Binding-site contacts:
Ligand atom C2' contacts residue PRO408 of chain 1.MA at 4.3 Å (hydrophobic).
Ligand atom C2' contacts residue HIS407 of chain 1.MA at 4.0 Å.
Ligand atom N7 contacts residue HIS407 of chain 1.MA at 3.8 Å.
Ligand atom N1 contacts residue GLY416 of chain 1.MA at 3.1 Å (h-bond).
Ligand atom C6 contacts residue PRO204 of chain 1.MA at 4.3 Å (hydrophobic).
Ligand atom C8 contacts residue HIS407 of chain 1.MA at 3.4 Å.
Ligand atom N7 contacts residue SER409 of chain 1.MA at 3.2 Å (h-bond).
Ligand atom C1' contacts residue PRO408 of chain 1.MA at 3.9 Å (hydrophobic).
Ligand atom N6 contacts residue GLY414 of chain 1.MA at 4.4 Å.
Ligand atom C2 contacts residue PRO408 of chain 1.MA at 4.0 Å (hydrophobic).
Ligand atom N3 contacts residue PRO408 of chain 1.MA at 3.6 Å.
Ligand atom N6 contacts residue PRO408 of chain 1.MA at 4.0 Å.
Ligand atom C5 contacts residue PRO204 of chain 1.MA at 4.1 Å (hydrophobic).
Ligand atom N9 contacts residue HIS407 of chain 1.MA at 4.4 Å.
Ligand atom C8 contacts residue PRO408 of chain 1.MA at 4.4 Å (hydrophobic).
Ligand atom N7 contacts residue PRO204 of chain 1.MA at 4.1 Å.
Ligand atom N6 contacts residue PHE415 of chain 1.MA at 4.4 Å.
Ligand atom O2P contacts residue HIS407 of chain 1.MA at 4.1 Å.
Ligand atom C5 contacts residue PRO408 of chain 1.MA at 4.2 Å (hydrophobic).
Ligand atom C5 contacts residue SER409 of chain 1.MA at 3.7 Å.
Ligand atom C2 contacts residue ILE399 of chain 1.MA at 4.3 Å (hydrophobic).
Ligand atom O2P contacts residue ASP403 of chain 1.NA at 3.9 Å.
Ligand atom C8 contacts residue SER409 of chain 1.MA at 4.2 Å.
Ligand atom C6 contacts residue PRO408 of chain 1.MA at 3.8 Å (hydrophobic).
Ligand atom C6 contacts residue GLY416 of chain 1.MA at 4.2 Å.
Ligand atom N6 contacts residue SER409 of chain 1.MA at 3.3 Å (h-bond).
Ligand atom O1P contacts residue HIS405 of chain 1.NA at 3.9 Å.
Ligand atom N9 contacts residue PRO408 of chain 1.MA at 3.8 Å.
Ligand atom N1 contacts residue PRO408 of chain 1.MA at 3.8 Å.
Ligand atom O2P contacts residue GLY404 of chain 1.NA at 4.2 Å.
Ligand atom C2 contacts residue GLY416 of chain 1.MA at 3.6 Å.
Ligand atom C6 contacts residue SER409 of chain 1.MA at 3.8 Å.
Ligand atom C4 contacts residue PRO408 of chain 1.MA at 3.9 Å (hydrophobic).
Ligand atom N6 contacts residue PRO204 of chain 1.MA at 4.4 Å.
Ligand atom N6 contacts residue GLY416 of chain 1.MA at 3.7 Å.

Sequence of chain 1.NA:
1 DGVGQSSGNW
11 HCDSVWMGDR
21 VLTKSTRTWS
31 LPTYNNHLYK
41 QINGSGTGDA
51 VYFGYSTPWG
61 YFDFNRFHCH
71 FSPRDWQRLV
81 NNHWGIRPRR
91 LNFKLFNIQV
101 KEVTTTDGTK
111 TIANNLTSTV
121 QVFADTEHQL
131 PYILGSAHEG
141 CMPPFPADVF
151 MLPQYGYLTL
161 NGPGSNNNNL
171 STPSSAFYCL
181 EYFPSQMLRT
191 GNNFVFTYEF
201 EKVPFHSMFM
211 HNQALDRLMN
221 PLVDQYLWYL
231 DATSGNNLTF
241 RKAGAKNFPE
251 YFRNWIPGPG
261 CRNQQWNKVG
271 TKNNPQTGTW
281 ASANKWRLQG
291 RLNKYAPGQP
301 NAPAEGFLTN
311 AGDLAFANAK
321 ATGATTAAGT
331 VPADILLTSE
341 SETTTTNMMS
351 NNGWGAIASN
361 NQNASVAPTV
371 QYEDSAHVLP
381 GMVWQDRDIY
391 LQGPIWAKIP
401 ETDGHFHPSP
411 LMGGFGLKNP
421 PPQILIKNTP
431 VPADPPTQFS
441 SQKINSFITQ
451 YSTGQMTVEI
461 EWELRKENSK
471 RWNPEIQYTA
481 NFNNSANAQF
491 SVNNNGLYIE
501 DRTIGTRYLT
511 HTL

Sequence of chain 1.MA:
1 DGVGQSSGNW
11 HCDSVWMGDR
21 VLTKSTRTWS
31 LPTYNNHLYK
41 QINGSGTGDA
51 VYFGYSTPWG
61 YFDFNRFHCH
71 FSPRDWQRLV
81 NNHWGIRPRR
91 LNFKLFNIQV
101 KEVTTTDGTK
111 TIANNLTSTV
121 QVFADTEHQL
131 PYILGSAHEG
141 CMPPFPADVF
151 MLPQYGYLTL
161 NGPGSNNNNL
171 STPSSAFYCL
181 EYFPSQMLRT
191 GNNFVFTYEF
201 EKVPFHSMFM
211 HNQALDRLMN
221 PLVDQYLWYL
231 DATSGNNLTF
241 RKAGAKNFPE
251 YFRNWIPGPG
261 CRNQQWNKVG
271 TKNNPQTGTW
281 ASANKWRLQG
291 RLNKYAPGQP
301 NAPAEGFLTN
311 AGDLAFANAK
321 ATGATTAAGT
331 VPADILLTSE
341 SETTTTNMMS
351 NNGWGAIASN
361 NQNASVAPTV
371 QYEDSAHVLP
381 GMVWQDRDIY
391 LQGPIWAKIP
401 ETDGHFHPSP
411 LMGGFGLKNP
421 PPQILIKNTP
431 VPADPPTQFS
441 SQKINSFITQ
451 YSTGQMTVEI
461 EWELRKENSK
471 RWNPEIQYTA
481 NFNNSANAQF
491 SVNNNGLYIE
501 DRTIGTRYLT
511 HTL

The small molecule below binds the protein below.
Small molecule (SMILES): Nc1ncnc2c1ncn2[C@H]1C[C@H](O)[C@@H](COP(=O)(O)O)O1